The protein below binds the small molecule below.
Small molecule (SMILES): CC(=O)N[C@H]1[C@H](O[C@H]2[C@H](O)[C@@H](NC(C)=O)CO[C@@H]2CO)O[C@H](CO)[C@@H](O[C@@H]2O[C@H](CO)[C@@H](O)[C@H](O[C@H]3O[C@H](CO)[C@@H](O)[C@H](O)[C@@H]3O)[C@@H]2O)[C@@H]1O

Sequence of chain 27.E:
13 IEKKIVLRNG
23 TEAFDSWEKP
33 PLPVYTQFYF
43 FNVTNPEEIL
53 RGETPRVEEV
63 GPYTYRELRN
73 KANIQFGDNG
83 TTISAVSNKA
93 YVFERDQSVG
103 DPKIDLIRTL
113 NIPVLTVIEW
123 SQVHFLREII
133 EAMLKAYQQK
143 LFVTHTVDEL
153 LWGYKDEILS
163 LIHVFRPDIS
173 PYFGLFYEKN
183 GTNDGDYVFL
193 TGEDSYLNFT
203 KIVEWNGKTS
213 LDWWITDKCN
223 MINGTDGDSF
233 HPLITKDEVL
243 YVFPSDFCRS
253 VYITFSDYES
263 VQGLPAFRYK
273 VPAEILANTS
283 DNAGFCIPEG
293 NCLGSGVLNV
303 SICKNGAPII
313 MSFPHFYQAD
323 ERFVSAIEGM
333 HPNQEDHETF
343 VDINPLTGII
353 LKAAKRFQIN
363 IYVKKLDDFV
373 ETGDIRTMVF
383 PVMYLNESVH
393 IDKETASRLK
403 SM

Sequence of chain 16.E:
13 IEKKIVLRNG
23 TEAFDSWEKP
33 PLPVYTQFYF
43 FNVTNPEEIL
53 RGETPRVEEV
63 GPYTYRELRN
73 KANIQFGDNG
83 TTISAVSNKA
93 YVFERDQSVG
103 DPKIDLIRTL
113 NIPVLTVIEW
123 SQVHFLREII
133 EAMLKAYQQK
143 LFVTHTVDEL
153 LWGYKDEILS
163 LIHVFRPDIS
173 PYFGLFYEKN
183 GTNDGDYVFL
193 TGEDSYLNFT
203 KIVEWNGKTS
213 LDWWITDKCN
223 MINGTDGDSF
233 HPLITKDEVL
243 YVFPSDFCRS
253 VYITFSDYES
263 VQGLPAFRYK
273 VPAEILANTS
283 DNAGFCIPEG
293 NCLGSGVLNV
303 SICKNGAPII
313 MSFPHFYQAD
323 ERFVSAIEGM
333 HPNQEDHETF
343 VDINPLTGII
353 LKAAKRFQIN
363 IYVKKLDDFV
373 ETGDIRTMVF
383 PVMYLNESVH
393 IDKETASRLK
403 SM

Binding-site contacts:
Ligand atom C5 contacts residue ASN44 of chain 16.E at 3.7 Å.
Ligand atom O7 contacts residue ASN44 of chain 16.E at 3.7 Å.
Ligand atom C5 contacts residue ARG110 of chain 16.E at 4.4 Å.
Ligand atom C2 contacts residue ASN44 of chain 16.E at 2.5 Å.
Ligand atom C7 contacts residue ASN44 of chain 16.E at 3.4 Å.
Ligand atom O6 contacts residue VAL45 of chain 16.E at 3.9 Å.
Ligand atom C8 contacts residue ASN44 of chain 16.E at 4.5 Å.
Ligand atom C1 contacts residue LEU108 of chain 16.E at 3.9 Å (hydrophobic).
Ligand atom C6 contacts residue GLU55 of chain 27.E at 3.5 Å.
Ligand atom O6 contacts residue ARG110 of chain 16.E at 2.9 Å (salt-bridge).
Ligand atom O7 contacts residue THR146 of chain 16.E at 3.3 Å.
Ligand atom N2 contacts residue ASN44 of chain 16.E at 2.9 Å (h-bond).
Ligand atom C8 contacts residue LEU108 of chain 16.E at 3.7 Å (hydrophobic).
Ligand atom C3 contacts residue LEU108 of chain 16.E at 3.5 Å (hydrophobic).
Ligand atom C6 contacts residue ARG110 of chain 16.E at 3.5 Å.
Ligand atom C4 contacts residue ASN44 of chain 16.E at 4.3 Å.
Ligand atom O3 contacts residue LEU108 of chain 16.E at 4.0 Å.
Ligand atom C2 contacts residue LEU108 of chain 16.E at 3.5 Å (hydrophobic).
Ligand atom N2 contacts residue LEU108 of chain 16.E at 2.7 Å (h-bond).
Ligand atom C8 contacts residue THR146 of chain 16.E at 4.1 Å.
Ligand atom O7 contacts residue LEU108 of chain 16.E at 3.7 Å.
Ligand atom O5 contacts residue ASN44 of chain 16.E at 2.4 Å (h-bond).
Ligand atom C1 contacts residue ASN44 of chain 16.E at 1.4 Å.
Ligand atom N2 contacts residue ILE109 of chain 16.E at 4.5 Å.
Ligand atom C3 contacts residue ASN44 of chain 16.E at 3.8 Å.
Ligand atom C7 contacts residue THR146 of chain 16.E at 4.2 Å.
Ligand atom C8 contacts residue ILE109 of chain 16.E at 3.8 Å (hydrophobic).
Ligand atom C8 contacts residue VAL62 of chain 16.E at 3.8 Å (hydrophobic).
Ligand atom C7 contacts residue LEU108 of chain 16.E at 3.6 Å (hydrophobic).
Ligand atom O6 contacts residue GLU55 of chain 27.E at 3.7 Å.